This protein binds this small molecule.
Small molecule (SMILES): CC(=O)N[C@@H]1[C@@H](O)[C@H](O)[C@@H](CO)O[C@H]1O

Sequence of chain 1.B:
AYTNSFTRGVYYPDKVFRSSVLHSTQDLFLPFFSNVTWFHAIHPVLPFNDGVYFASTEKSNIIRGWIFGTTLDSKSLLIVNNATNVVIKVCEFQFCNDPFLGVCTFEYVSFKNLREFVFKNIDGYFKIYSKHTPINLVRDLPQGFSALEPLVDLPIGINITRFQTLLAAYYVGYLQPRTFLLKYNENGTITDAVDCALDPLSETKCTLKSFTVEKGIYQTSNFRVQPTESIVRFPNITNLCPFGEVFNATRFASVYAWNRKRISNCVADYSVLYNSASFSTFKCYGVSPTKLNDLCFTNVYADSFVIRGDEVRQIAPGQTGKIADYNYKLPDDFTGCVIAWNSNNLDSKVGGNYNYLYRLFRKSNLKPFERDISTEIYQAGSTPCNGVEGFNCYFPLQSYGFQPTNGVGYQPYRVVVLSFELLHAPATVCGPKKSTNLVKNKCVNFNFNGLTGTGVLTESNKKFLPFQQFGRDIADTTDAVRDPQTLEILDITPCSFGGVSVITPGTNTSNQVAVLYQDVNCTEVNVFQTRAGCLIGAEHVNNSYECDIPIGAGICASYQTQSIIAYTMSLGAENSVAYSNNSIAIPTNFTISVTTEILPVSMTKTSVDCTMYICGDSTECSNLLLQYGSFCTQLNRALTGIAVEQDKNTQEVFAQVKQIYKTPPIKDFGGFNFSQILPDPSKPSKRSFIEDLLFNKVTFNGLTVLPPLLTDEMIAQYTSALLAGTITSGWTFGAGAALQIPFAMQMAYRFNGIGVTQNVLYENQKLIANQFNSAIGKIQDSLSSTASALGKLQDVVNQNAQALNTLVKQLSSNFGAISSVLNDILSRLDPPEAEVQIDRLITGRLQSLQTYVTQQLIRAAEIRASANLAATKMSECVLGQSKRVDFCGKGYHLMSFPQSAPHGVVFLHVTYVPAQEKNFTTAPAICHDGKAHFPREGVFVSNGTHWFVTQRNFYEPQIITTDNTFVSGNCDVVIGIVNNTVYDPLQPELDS

Binding-site contacts:
Ligand atom C7 contacts residue ASN61 of chain 1.B at 3.9 Å.
Ligand atom C3 contacts residue ASN61 of chain 1.B at 3.8 Å.
Ligand atom C1 contacts residue ASN61 of chain 1.B at 1.4 Å.
Ligand atom O5 contacts residue ASN61 of chain 1.B at 2.3 Å (h-bond).
Ligand atom C2 contacts residue ASN61 of chain 1.B at 2.4 Å.
Ligand atom O7 contacts residue ASN61 of chain 1.B at 4.5 Å.
Ligand atom C4 contacts residue ASN61 of chain 1.B at 4.2 Å.
Ligand atom N2 contacts residue ASN61 of chain 1.B at 2.9 Å (h-bond).
Ligand atom O6 contacts residue TYR28 of chain 1.B at 4.5 Å.
Ligand atom C5 contacts residue ASN61 of chain 1.B at 3.6 Å.